Binding-site contacts:
Ligand atom C1' contacts residue TRP47 of chain 5.E at 4.3 Å (hydrophobic).
Ligand atom N3 contacts residue TRP47 of chain 5.E at 3.9 Å.
Ligand atom C8 contacts residue LYS143 of chain 5.E at 2.8 Å.
Ligand atom N7 contacts residue LYS143 of chain 5.E at 3.7 Å.
Ligand atom C5 contacts residue TRP47 of chain 5.E at 4.0 Å (hydrophobic).
Ligand atom C6 contacts residue TRP47 of chain 5.E at 3.9 Å (hydrophobic).
Ligand atom C1' contacts residue GLU140 of chain 5.E at 3.2 Å.
Ligand atom C4 contacts residue TRP47 of chain 5.E at 3.9 Å (hydrophobic).
Ligand atom O4' contacts residue LYS143 of chain 5.E at 4.2 Å.
Ligand atom O2' contacts residue GLU140 of chain 5.E at 3.0 Å (salt-bridge).
Ligand atom N7 contacts residue TRP47 of chain 5.E at 4.0 Å.
Ligand atom C8 contacts residue GLU140 of chain 5.E at 4.1 Å.
Ligand atom C8 contacts residue TRP47 of chain 5.E at 4.0 Å (hydrophobic).
Ligand atom N9 contacts residue TRP47 of chain 5.E at 4.0 Å.
Ligand atom N9 contacts residue LYS143 of chain 5.E at 3.8 Å.
Ligand atom O4' contacts residue GLU140 of chain 5.E at 4.1 Å.
Ligand atom C2 contacts residue TRP47 of chain 5.E at 3.8 Å (hydrophobic).
Ligand atom C1' contacts residue LYS143 of chain 5.E at 4.0 Å.
Ligand atom O4' contacts residue TRP47 of chain 5.E at 4.0 Å.
Ligand atom N1 contacts residue TRP47 of chain 5.E at 3.8 Å.
Ligand atom N9 contacts residue GLU140 of chain 5.E at 4.1 Å.
Ligand atom C2' contacts residue LYS143 of chain 5.E at 4.5 Å.
Ligand atom N6 contacts residue TRP47 of chain 5.E at 4.2 Å.
Ligand atom C2' contacts residue GLU140 of chain 5.E at 3.5 Å.
Ligand atom OP1 contacts residue LYS45 of chain 2.F at 4.3 Å.

Sequence of chain 2.F:
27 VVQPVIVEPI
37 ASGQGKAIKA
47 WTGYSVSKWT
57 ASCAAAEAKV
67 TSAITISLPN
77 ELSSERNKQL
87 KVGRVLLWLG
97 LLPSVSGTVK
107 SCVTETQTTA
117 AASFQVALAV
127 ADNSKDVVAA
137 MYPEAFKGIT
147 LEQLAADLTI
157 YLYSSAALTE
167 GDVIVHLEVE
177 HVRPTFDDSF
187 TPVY

Sequence of chain 5.E:
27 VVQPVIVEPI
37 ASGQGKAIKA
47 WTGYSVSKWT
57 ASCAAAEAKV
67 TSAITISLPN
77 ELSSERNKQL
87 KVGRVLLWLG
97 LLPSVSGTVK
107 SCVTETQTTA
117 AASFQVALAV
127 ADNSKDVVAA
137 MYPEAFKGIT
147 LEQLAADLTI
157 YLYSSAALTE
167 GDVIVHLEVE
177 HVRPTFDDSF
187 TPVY

A protein and the small-molecule ligand that binds it are described below.
Small molecule (SMILES): Nc1ncnc2c1ncn2[C@@H]1O[C@H](COP(=O)=O)[C@@H](O[P](=O)(O)OC[C@H]2O[C@@H](n3ccc(=O)[nH]c3=O)[C@H](O)[C@@H]2O)[C@H]1O